This protein binds this small molecule.
Small molecule (SMILES): CC(=O)N[C@@H]1[C@@H](O)[C@H](O)[C@@H](CO)O[C@H]1O

Sequence of chain 1.C:
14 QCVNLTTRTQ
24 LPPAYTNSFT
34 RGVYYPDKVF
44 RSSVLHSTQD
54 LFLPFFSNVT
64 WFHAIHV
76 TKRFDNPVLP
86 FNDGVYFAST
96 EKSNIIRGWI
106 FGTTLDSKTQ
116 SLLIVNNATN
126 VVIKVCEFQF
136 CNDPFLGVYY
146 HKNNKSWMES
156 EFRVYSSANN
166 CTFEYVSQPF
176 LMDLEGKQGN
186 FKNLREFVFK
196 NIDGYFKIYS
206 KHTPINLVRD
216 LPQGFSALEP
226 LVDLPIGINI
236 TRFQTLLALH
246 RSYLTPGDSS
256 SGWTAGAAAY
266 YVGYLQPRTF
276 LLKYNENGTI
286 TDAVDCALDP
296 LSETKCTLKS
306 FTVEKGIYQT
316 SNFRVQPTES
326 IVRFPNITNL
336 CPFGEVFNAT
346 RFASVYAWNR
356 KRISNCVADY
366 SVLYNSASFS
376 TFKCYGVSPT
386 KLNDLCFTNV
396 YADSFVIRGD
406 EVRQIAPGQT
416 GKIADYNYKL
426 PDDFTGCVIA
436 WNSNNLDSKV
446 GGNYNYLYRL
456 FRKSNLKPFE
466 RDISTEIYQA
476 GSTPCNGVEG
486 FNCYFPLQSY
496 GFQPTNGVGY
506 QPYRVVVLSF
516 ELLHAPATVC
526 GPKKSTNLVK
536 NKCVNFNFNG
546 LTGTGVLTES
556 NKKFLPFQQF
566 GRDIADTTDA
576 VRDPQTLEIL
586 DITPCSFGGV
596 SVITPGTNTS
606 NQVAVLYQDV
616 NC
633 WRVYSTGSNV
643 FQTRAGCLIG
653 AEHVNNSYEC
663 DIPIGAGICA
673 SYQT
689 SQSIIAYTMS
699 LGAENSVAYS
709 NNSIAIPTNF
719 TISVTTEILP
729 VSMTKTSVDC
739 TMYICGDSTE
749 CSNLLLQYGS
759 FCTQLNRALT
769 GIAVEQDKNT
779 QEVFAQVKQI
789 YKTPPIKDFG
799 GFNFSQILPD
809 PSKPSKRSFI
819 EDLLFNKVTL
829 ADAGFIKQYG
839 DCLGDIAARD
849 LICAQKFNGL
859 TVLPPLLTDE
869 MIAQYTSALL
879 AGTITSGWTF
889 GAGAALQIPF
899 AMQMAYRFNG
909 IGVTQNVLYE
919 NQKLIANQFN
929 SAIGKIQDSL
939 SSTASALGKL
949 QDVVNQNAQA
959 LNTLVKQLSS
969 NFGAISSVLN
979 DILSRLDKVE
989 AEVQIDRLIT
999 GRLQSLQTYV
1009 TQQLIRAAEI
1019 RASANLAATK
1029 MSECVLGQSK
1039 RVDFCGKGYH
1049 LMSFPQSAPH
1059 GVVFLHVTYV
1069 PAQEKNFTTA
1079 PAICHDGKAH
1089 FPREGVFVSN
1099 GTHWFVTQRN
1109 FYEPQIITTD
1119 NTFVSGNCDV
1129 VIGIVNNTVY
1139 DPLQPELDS

Binding-site contacts:
Ligand atom C7 contacts residue ASN657 of chain 1.C at 3.5 Å.
Ligand atom O7 contacts residue ASN657 of chain 1.C at 3.5 Å (h-bond).
Ligand atom O5 contacts residue ASN657 of chain 1.C at 2.4 Å (h-bond).
Ligand atom C2 contacts residue ASN657 of chain 1.C at 2.5 Å.
Ligand atom C5 contacts residue ASN657 of chain 1.C at 3.7 Å.
Ligand atom C1 contacts residue ASN657 of chain 1.C at 1.4 Å.
Ligand atom C4 contacts residue ASN657 of chain 1.C at 4.2 Å.
Ligand atom N2 contacts residue ASN657 of chain 1.C at 2.9 Å (h-bond).
Ligand atom C3 contacts residue ASN657 of chain 1.C at 3.8 Å.